Sequence of chain 1.I:
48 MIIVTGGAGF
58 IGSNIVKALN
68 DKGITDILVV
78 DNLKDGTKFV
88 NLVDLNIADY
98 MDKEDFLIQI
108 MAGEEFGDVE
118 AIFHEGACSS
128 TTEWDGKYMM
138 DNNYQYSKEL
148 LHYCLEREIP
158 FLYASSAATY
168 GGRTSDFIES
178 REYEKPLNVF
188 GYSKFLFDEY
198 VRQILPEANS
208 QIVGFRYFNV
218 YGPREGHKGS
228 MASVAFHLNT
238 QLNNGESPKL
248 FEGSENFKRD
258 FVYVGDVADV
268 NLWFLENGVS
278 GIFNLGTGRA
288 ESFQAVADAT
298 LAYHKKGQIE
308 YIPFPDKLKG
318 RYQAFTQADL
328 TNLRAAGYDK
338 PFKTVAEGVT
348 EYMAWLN

This protein binds this small molecule.
Small molecule (SMILES): OC[C@H]1O[C@@H](O)[C@@H](O)[C@@H](O)[C@@H]1O

Binding-site contacts:
Ligand atom C2 contacts residue ADP1 of chain 1.UA at 2.4 Å.
Ligand atom C4 contacts residue SER126 of chain 1.I at 3.4 Å.
Ligand atom C2 contacts residue SER126 of chain 1.I at 4.3 Å.
Ligand atom C1 contacts residue ADP1 of chain 1.UA at 1.4 Å.
Ligand atom O5 contacts residue ADP1 of chain 1.UA at 2.3 Å (h-bond).
Ligand atom O2 contacts residue MET228 of chain 1.I at 3.1 Å (h-bond).
Ligand atom C4 contacts residue NAP1 of chain 1.SA at 3.8 Å.
Ligand atom O3 contacts residue SER126 of chain 1.I at 2.9 Å (h-bond).
Ligand atom O6 contacts residue PHE187 of chain 1.I at 3.4 Å.
Ligand atom C3 contacts residue MET228 of chain 1.I at 3.9 Å (hydrophobic).
Ligand atom C4 contacts residue LYS225 of chain 1.I at 4.2 Å.
Ligand atom C1 contacts residue THR128 of chain 1.I at 4.0 Å.
Ligand atom C5 contacts residue NAP1 of chain 1.SA at 4.0 Å.
Ligand atom C1 contacts residue MET228 of chain 1.I at 4.3 Å (hydrophobic).
Ligand atom C5 contacts residue SER126 of chain 1.I at 4.1 Å.
Ligand atom C4 contacts residue ADP1 of chain 1.UA at 4.2 Å.
Ligand atom C5 contacts residue ADP1 of chain 1.UA at 3.6 Å.
Ligand atom O4 contacts residue PHE187 of chain 1.I at 3.7 Å.
Ligand atom O6 contacts residue ADP1 of chain 1.UA at 4.3 Å.
Ligand atom O6 contacts residue ALA165 of chain 1.I at 3.7 Å.
Ligand atom O5 contacts residue THR128 of chain 1.I at 4.2 Å.
Ligand atom C2 contacts residue MET228 of chain 1.I at 3.4 Å (hydrophobic).
Ligand atom C6 contacts residue NAP1 of chain 1.SA at 3.0 Å.
Ligand atom O2 contacts residue ADP1 of chain 1.UA at 2.7 Å (h-bond).
Ligand atom C6 contacts residue PHE187 of chain 1.I at 3.9 Å (hydrophobic).
Ligand atom O4 contacts residue SER126 of chain 1.I at 2.8 Å (h-bond).
Ligand atom O6 contacts residue NAP1 of chain 1.SA at 3.7 Å.
Ligand atom O2 contacts residue LYS225 of chain 1.I at 3.3 Å (salt-bridge).
Ligand atom C3 contacts residue LYS225 of chain 1.I at 3.8 Å.
Ligand atom C3 contacts residue SER126 of chain 1.I at 2.9 Å.
Ligand atom C6 contacts residue SER163 of chain 1.I at 3.5 Å.
Ligand atom O2 contacts residue NAP1 of chain 1.SA at 3.6 Å.
Ligand atom O5 contacts residue NAP1 of chain 1.SA at 4.3 Å.
Ligand atom C2 contacts residue LYS225 of chain 1.I at 4.0 Å.
Ligand atom C5 contacts residue THR128 of chain 1.I at 4.0 Å.
Ligand atom O4 contacts residue NAP1 of chain 1.SA at 3.5 Å (h-bond).
Ligand atom O3 contacts residue LYS225 of chain 1.I at 2.7 Å (salt-bridge).
Ligand atom O3 contacts residue MET228 of chain 1.I at 3.6 Å.
Ligand atom C3 contacts residue ADP1 of chain 1.UA at 3.7 Å.
Ligand atom O6 contacts residue SER163 of chain 1.I at 2.6 Å (h-bond).